This protein binds this small molecule.
Small molecule (SMILES): CC(=O)N[C@@H]1[C@@H](O)[C@H](O)[C@@H](CO)O[C@H]1O

Binding-site contacts:
Ligand atom C4 contacts residue ASN167 of chain 1.A at 4.2 Å.
Ligand atom C7 contacts residue VAL144 of chain 1.A at 4.5 Å (hydrophobic).
Ligand atom N2 contacts residue ASN167 of chain 1.A at 2.8 Å (h-bond).
Ligand atom C1 contacts residue ASN167 of chain 1.A at 1.4 Å.
Ligand atom C8 contacts residue VAL144 of chain 1.A at 3.7 Å (hydrophobic).
Ligand atom C3 contacts residue ASN167 of chain 1.A at 3.7 Å.
Ligand atom C7 contacts residue ARG162 of chain 1.A at 3.7 Å.
Ligand atom N2 contacts residue ARG162 of chain 1.A at 3.7 Å.
Ligand atom O5 contacts residue ASN167 of chain 1.A at 2.4 Å (h-bond).
Ligand atom C7 contacts residue ASN167 of chain 1.A at 3.8 Å.
Ligand atom O7 contacts residue ASN167 of chain 1.A at 4.4 Å.
Ligand atom O5 contacts residue THR168 of chain 1.A at 4.3 Å.
Ligand atom O7 contacts residue ARG162 of chain 1.A at 4.4 Å.
Ligand atom C2 contacts residue ASN167 of chain 1.A at 2.4 Å.
Ligand atom C8 contacts residue ARG162 of chain 1.A at 3.5 Å.
Ligand atom C5 contacts residue ASN167 of chain 1.A at 3.7 Å.

Sequence of chain 1.A:
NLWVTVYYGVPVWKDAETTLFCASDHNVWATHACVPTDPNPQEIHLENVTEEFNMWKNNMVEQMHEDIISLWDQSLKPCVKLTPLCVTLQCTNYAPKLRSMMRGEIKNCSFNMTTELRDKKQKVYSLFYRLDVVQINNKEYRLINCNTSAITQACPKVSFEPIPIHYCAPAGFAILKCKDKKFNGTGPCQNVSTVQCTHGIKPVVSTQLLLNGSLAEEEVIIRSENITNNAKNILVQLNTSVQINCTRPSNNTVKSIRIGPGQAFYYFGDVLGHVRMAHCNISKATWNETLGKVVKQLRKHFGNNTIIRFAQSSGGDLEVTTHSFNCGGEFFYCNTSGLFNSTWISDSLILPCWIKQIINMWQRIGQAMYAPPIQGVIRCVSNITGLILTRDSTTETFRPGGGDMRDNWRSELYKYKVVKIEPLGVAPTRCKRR